A small-molecule ligand and the protein it binds are described below.
Small molecule (SMILES): CC#C[C@]1(O)CC[C@H]2[C@@H]3CCC4=CC(=O)CCC4=C3[C@@H](c3ccc(N(C)C)cc3)C[C@@]21C

Sequence of chain 1.D:
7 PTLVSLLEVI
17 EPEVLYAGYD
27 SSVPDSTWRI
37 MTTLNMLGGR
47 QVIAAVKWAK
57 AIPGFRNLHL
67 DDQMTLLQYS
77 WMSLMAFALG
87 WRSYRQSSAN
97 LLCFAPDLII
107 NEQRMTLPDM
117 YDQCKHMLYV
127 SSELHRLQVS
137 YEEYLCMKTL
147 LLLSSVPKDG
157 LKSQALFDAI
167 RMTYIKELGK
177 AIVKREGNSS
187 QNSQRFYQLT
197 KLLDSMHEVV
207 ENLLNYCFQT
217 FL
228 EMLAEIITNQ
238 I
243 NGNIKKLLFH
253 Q

Binding-site contacts:
Ligand atom C32 contacts residue MET123 of chain 1.D at 3.8 Å (hydrophobic).
Ligand atom C2 contacts residue GLN47 of chain 1.D at 2.8 Å.
Ligand atom O3 contacts residue MET37 of chain 1.D at 3.9 Å.
Ligand atom C28 contacts residue VAL48 of chain 1.D at 3.5 Å (hydrophobic).
Ligand atom C19 contacts residue CYS213 of chain 1.D at 3.7 Å (hydrophobic).
Ligand atom C7 contacts residue MET81 of chain 1.D at 4.0 Å (hydrophobic).
Ligand atom C6 contacts residue GLN47 of chain 1.D at 3.9 Å.
Ligand atom C7 contacts residue MET78 of chain 1.D at 3.6 Å (hydrophobic).
Ligand atom C29 contacts residue LEU230 of chain 1.D at 3.0 Å (hydrophobic).
Ligand atom C15 contacts residue LEU209 of chain 1.D at 3.8 Å (hydrophobic).
Ligand atom C1 contacts residue GLN47 of chain 1.D at 3.4 Å.
Ligand atom O30 contacts residue GLN47 of chain 1.D at 2.7 Å (h-bond).
Ligand atom C3 contacts residue GLN47 of chain 1.D at 3.3 Å.
Ligand atom C32 contacts residue MET116 of chain 1.D at 2.5 Å (hydrophobic).
Ligand atom C17 contacts residue TYR212 of chain 1.D at 3.6 Å (hydrophobic).
Ligand atom C25 contacts residue GLY44 of chain 1.D at 3.8 Å.
Ligand atom C1 contacts residue PHE100 of chain 1.D at 3.8 Å (hydrophobic).
Ligand atom C22 contacts residue LEU40 of chain 1.D at 4.0 Å (hydrophobic).
Ligand atom C3 contacts residue MET81 of chain 1.D at 3.6 Å (hydrophobic).
Ligand atom N27 contacts residue LEU230 of chain 1.D at 3.8 Å.
Ligand atom C30 contacts residue LEU40 of chain 1.D at 3.9 Å (hydrophobic).
Ligand atom C8 contacts residue MET78 of chain 1.D at 3.6 Å (hydrophobic).
Ligand atom C22 contacts residue ASN41 of chain 1.D at 3.7 Å.
Ligand atom C16 contacts residue TYR212 of chain 1.D at 3.4 Å (hydrophobic).
Ligand atom C3 contacts residue LEU85 of chain 1.D at 3.8 Å (hydrophobic).
Ligand atom C2 contacts residue PHE100 of chain 1.D at 4.0 Å (hydrophobic).
Ligand atom O30 contacts residue PHE100 of chain 1.D at 3.7 Å.
Ligand atom C28 contacts residue TRP77 of chain 1.D at 4.0 Å (hydrophobic).
Ligand atom O3 contacts residue TYR212 of chain 1.D at 3.0 Å.
Ligand atom C26 contacts residue GLY44 of chain 1.D at 3.8 Å.
Ligand atom O30 contacts residue LEU85 of chain 1.D at 3.9 Å.
Ligand atom C32 contacts residue LEU40 of chain 1.D at 3.5 Å (hydrophobic).
Ligand atom C16 contacts residue CYS213 of chain 1.D at 3.7 Å (hydrophobic).
Ligand atom O30 contacts residue ARG88 of chain 1.D at 2.9 Å (salt-bridge).
Ligand atom C25 contacts residue TRP77 of chain 1.D at 3.8 Å (hydrophobic).
Ligand atom C23 contacts residue ASN41 of chain 1.D at 3.7 Å.
Ligand atom C30 contacts residue MET116 of chain 1.D at 3.9 Å (hydrophobic).
Ligand atom C9 contacts residue MET78 of chain 1.D at 4.0 Å (hydrophobic).
Ligand atom C6 contacts residue GLY44 of chain 1.D at 3.7 Å.
Ligand atom C30 contacts residue MET123 of chain 1.D at 3.9 Å (hydrophobic).